Sequence of chain 1.E:
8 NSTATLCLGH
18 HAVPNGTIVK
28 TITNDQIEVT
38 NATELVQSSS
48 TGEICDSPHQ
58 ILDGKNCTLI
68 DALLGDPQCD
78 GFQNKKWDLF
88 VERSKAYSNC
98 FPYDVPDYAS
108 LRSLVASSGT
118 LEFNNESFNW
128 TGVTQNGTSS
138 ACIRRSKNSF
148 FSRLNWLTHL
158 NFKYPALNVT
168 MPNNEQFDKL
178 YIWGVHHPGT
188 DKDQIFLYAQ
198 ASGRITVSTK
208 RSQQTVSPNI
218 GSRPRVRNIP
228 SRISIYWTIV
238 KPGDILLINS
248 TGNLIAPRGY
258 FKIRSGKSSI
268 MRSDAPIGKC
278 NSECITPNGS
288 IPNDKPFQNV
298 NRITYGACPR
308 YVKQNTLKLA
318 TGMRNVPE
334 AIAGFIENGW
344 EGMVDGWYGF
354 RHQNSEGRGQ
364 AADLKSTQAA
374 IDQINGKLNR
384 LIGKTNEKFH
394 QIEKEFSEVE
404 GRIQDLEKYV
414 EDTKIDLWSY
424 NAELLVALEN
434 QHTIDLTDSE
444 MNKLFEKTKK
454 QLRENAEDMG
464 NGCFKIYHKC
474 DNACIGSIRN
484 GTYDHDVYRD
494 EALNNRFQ

Binding-site contacts:
Ligand atom N2 contacts residue ASN133 of chain 1.E at 3.0 Å (h-bond).
Ligand atom C1 contacts residue ASN133 of chain 1.E at 1.4 Å.
Ligand atom C6 contacts residue ARG255 of chain 1.E at 4.1 Å.
Ligand atom C8 contacts residue ASN133 of chain 1.E at 4.4 Å.
Ligand atom O5 contacts residue ARG255 of chain 1.E at 3.6 Å (salt-bridge).
Ligand atom C5 contacts residue ARG255 of chain 1.E at 3.8 Å.
Ligand atom C8 contacts residue GLN132 of chain 1.E at 4.0 Å.
Ligand atom C7 contacts residue GLN132 of chain 1.E at 4.3 Å.
Ligand atom O5 contacts residue ASN133 of chain 1.E at 2.3 Å (h-bond).
Ligand atom C2 contacts residue ASN133 of chain 1.E at 2.5 Å.
Ligand atom N2 contacts residue GLN132 of chain 1.E at 3.9 Å.
Ligand atom O7 contacts residue ASN133 of chain 1.E at 3.0 Å (h-bond).
Ligand atom C4 contacts residue ASN133 of chain 1.E at 4.2 Å.
Ligand atom C1 contacts residue ARG255 of chain 1.E at 3.9 Å.
Ligand atom C5 contacts residue ASN133 of chain 1.E at 3.6 Å.
Ligand atom C7 contacts residue ASN133 of chain 1.E at 3.2 Å.
Ligand atom C3 contacts residue ASN133 of chain 1.E at 3.8 Å.

A small-molecule ligand and the protein it binds are described below.
Small molecule (SMILES): CC(=O)N[C@@H]1[C@@H](O)[C@H](O)[C@@H](CO)O[C@H]1O